Binding-site contacts:
Ligand atom C6 contacts residue MET98 of chain 1.D at 3.8 Å (hydrophobic).
Ligand atom C24 contacts residue GLN35 of chain 1.D at 3.1 Å.
Ligand atom C5 contacts residue ARG13 of chain 1.D at 3.8 Å.
Ligand atom C13 contacts residue MET10 of chain 1.D at 3.8 Å (hydrophobic).
Ligand atom N15 contacts residue GSH1 of chain 1.O at 3.6 Å.
Ligand atom C1 contacts residue MET98 of chain 1.D at 3.5 Å (hydrophobic).
Ligand atom C5 contacts residue TYR151 of chain 1.D at 3.4 Å (hydrophobic).
Ligand atom C6 contacts residue CYS155 of chain 1.D at 4.0 Å (hydrophobic).
Ligand atom C10 contacts residue TRP103 of chain 1.D at 3.6 Å (hydrophobic).
Ligand atom N22 contacts residue GSH1 of chain 1.O at 3.6 Å (h-bond).
Ligand atom N2 contacts residue GLY12 of chain 1.D at 3.7 Å.
Ligand atom C26 contacts residue GSH1 of chain 1.O at 3.8 Å.
Ligand atom C1 contacts residue GLY12 of chain 1.D at 3.7 Å.
Ligand atom C7 contacts residue GLY12 of chain 1.D at 3.9 Å.
Ligand atom C4 contacts residue MET98 of chain 1.D at 4.0 Å (hydrophobic).
Ligand atom C6 contacts residue TYR151 of chain 1.D at 3.4 Å (hydrophobic).
Ligand atom C26 contacts residue PHE8 of chain 1.D at 3.8 Å (hydrophobic).
Ligand atom C18 contacts residue GSH1 of chain 1.O at 3.2 Å.
Ligand atom N12 contacts residue TRP103 of chain 1.D at 3.6 Å (h-bond).
Ligand atom C11 contacts residue GSH1 of chain 1.O at 3.7 Å.
Ligand atom C17 contacts residue GSH1 of chain 1.O at 3.7 Å.
Ligand atom C25 contacts residue GLN35 of chain 1.D at 3.2 Å.
Ligand atom C19 contacts residue GSH1 of chain 1.O at 3.9 Å.
Ligand atom O14 contacts residue TRP103 of chain 1.D at 3.7 Å.
Ligand atom C26 contacts residue GLN35 of chain 1.D at 3.8 Å.
Ligand atom C13 contacts residue TRP103 of chain 1.D at 3.5 Å (hydrophobic).
Ligand atom C4 contacts residue ARG13 of chain 1.D at 3.6 Å.
Ligand atom O27 contacts residue ALA104 of chain 1.D at 3.5 Å.
Ligand atom N15 contacts residue TRP103 of chain 1.D at 3.8 Å.
Ligand atom O14 contacts residue LEU198 of chain 1.D at 3.5 Å.
Ligand atom C7 contacts residue TRP103 of chain 1.D at 3.8 Å (hydrophobic).
Ligand atom C11 contacts residue TRP103 of chain 1.D at 3.4 Å (hydrophobic).
Ligand atom O14 contacts residue MET10 of chain 1.D at 3.6 Å.
Ligand atom N8 contacts residue GLY12 of chain 1.D at 3.5 Å.
Ligand atom C23 contacts residue GLN35 of chain 1.D at 4.0 Å.
Ligand atom N2 contacts residue MET98 of chain 1.D at 3.8 Å.
Ligand atom C18 contacts residue PHE8 of chain 1.D at 4.0 Å (hydrophobic).
Ligand atom C5 contacts residue MET98 of chain 1.D at 3.5 Å (hydrophobic).
Ligand atom C25 contacts residue GSH1 of chain 1.O at 3.9 Å.
Ligand atom C9 contacts residue TRP103 of chain 1.D at 3.7 Å (hydrophobic).

A small-molecule ligand and the protein it binds are described below.
Small molecule (SMILES): O=C(Nc1ccc(N2CCCC2=O)cc1)c1cnc(-c2ccccn2)nc1

Sequence of chain 1.D:
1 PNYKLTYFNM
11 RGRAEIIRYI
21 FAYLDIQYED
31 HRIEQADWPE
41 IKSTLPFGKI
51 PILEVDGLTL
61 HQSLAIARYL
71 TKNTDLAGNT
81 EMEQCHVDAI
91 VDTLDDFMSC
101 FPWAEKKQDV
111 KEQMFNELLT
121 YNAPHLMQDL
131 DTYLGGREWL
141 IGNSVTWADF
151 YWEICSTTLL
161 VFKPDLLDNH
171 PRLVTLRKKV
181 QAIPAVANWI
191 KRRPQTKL